This small molecule binds to this protein.
Small molecule (SMILES): O=C(O)c1ccc(O)nc1

Sequence of chain 1.C:
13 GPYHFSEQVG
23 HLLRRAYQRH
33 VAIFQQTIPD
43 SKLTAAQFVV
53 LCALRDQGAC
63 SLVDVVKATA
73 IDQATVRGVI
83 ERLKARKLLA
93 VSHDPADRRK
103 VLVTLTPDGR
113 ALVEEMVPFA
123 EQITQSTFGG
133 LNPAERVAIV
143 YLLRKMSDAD

Binding-site contacts:
Ligand atom CAB contacts residue PHE36 of chain 1.C at 4.3 Å (hydrophobic).
Ligand atom CAF contacts residue ALA47 of chain 1.C at 4.2 Å (hydrophobic).
Ligand atom CAC contacts residue HIS23 of chain 1.B at 4.1 Å.
Ligand atom OAI contacts residue HIS23 of chain 1.B at 2.4 Å (h-bond).
Ligand atom CAA contacts residue VAL51 of chain 1.C at 3.5 Å (hydrophobic).
Ligand atom OAI contacts residue VAL51 of chain 1.C at 3.8 Å.
Ligand atom CAB contacts residue HIS23 of chain 1.B at 3.8 Å.
Ligand atom OAJ contacts residue ARG26 of chain 1.B at 2.7 Å (salt-bridge).
Ligand atom OAH contacts residue HIS32 of chain 1.C at 3.0 Å.
Ligand atom CAE contacts residue HIS32 of chain 1.C at 3.6 Å.
Ligand atom CAG contacts residue ARG26 of chain 1.B at 3.2 Å.
Ligand atom CAE contacts residue GLY22 of chain 1.B at 4.1 Å.
Ligand atom NAD contacts residue PHE36 of chain 1.C at 3.5 Å.
Ligand atom CAG contacts residue VAL51 of chain 1.C at 4.0 Å (hydrophobic).
Ligand atom NAD contacts residue HIS23 of chain 1.B at 4.3 Å.
Ligand atom OAJ contacts residue ALA47 of chain 1.C at 4.1 Å.
Ligand atom CAB contacts residue TYR15 of chain 1.B at 4.4 Å (hydrophobic).
Ligand atom OAI contacts residue ARG26 of chain 1.B at 3.0 Å (salt-bridge).
Ligand atom CAC contacts residue GLY22 of chain 1.B at 4.1 Å.
Ligand atom NAD contacts residue GLY22 of chain 1.B at 4.1 Å.
Ligand atom CAF contacts residue GLY22 of chain 1.B at 4.2 Å.
Ligand atom OAH contacts residue ILE125 of chain 1.C at 4.2 Å.
Ligand atom CAA contacts residue HIS23 of chain 1.B at 3.6 Å.
Ligand atom OAH contacts residue GLY22 of chain 1.B at 4.2 Å.
Ligand atom CAE contacts residue ALA47 of chain 1.C at 3.7 Å (hydrophobic).
Ligand atom NAD contacts residue HIS32 of chain 1.C at 2.8 Å (h-bond).
Ligand atom NAD contacts residue ALA47 of chain 1.C at 4.2 Å.
Ligand atom CAG contacts residue ALA47 of chain 1.C at 4.5 Å (hydrophobic).
Ligand atom OAH contacts residue PHE36 of chain 1.C at 3.2 Å.
Ligand atom CAF contacts residue VAL51 of chain 1.C at 4.0 Å (hydrophobic).
Ligand atom CAB contacts residue VAL51 of chain 1.C at 4.3 Å (hydrophobic).
Ligand atom CAG contacts residue HIS23 of chain 1.B at 3.6 Å.
Ligand atom CAF contacts residue HIS23 of chain 1.B at 3.9 Å.
Ligand atom CAE contacts residue HIS23 of chain 1.B at 4.2 Å.
Ligand atom CAC contacts residue PHE36 of chain 1.C at 3.5 Å (hydrophobic).
Ligand atom CAB contacts residue GLY22 of chain 1.B at 4.2 Å.
Ligand atom CAA contacts residue GLY22 of chain 1.B at 4.3 Å.
Ligand atom CAC contacts residue HIS32 of chain 1.C at 3.3 Å.

Sequence of chain 1.B:
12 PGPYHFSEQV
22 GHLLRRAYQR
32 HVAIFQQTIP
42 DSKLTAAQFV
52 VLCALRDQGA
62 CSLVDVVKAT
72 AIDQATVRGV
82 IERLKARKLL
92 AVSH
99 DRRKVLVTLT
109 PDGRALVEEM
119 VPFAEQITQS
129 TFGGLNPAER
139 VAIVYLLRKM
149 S